Binding-site contacts:
Ligand atom N4P contacts residue GLY225 of chain 2.B at 3.3 Å.
Ligand atom CAI contacts residue LEU242 of chain 2.B at 3.5 Å (hydrophobic).
Ligand atom C2A contacts residue LEU228 of chain 2.B at 3.5 Å (hydrophobic).
Ligand atom OAK contacts residue GLY318 of chain 2.B at 3.0 Å (h-bond).
Ligand atom O4A contacts residue TYR216 of chain 2.B at 2.5 Å (h-bond).
Ligand atom O2' contacts residue LYS229 of chain 2.B at 3.1 Å (salt-bridge).
Ligand atom CAG contacts residue ILE315 of chain 2.B at 3.5 Å (hydrophobic).
Ligand atom OAD contacts residue ILE226 of chain 2.B at 3.3 Å (h-bond).
Ligand atom N1A contacts residue ILE226 of chain 2.B at 3.2 Å (h-bond).
Ligand atom OAL contacts residue LYS245 of chain 2.B at 3.4 Å.
Ligand atom N1A contacts residue LEU228 of chain 2.B at 2.6 Å (h-bond).
Ligand atom C5' contacts residue LEU177 of chain 2.B at 3.5 Å (hydrophobic).
Ligand atom CAG contacts residue ILE316 of chain 2.B at 2.9 Å (hydrophobic).
Ligand atom CAH contacts residue GLY318 of chain 2.B at 3.4 Å.
Ligand atom O1A contacts residue ARG215 of chain 2.B at 2.8 Å (salt-bridge).
Ligand atom C6A contacts residue ILE226 of chain 2.B at 3.2 Å (hydrophobic).
Ligand atom C4' contacts residue HIS213 of chain 2.B at 3.4 Å.
Ligand atom OAL contacts residue GLU180 of chain 2.B at 2.6 Å (salt-bridge).
Ligand atom CAH contacts residue LEU242 of chain 2.B at 3.5 Å (hydrophobic).
Ligand atom C6A contacts residue ALA179 of chain 2.B at 3.5 Å (hydrophobic).
Ligand atom N7A contacts residue ALA224 of chain 2.B at 3.5 Å (h-bond).
Ligand atom CAB contacts residue ILE226 of chain 2.B at 3.5 Å (hydrophobic).
Ligand atom C2A contacts residue ASN227 of chain 2.B at 3.4 Å.
Ligand atom CAC contacts residue ILE315 of chain 2.B at 3.3 Å (hydrophobic).
Ligand atom O5P contacts residue PRO309 of chain 2.B at 3.5 Å.
Ligand atom OAK contacts residue ILE316 of chain 2.B at 3.5 Å (h-bond).
Ligand atom C6A contacts residue LEU228 of chain 2.B at 3.5 Å (hydrophobic).
Ligand atom CAJ contacts residue GLU180 of chain 2.B at 3.5 Å.
Ligand atom O9A contacts residue LYS229 of chain 2.B at 3.0 Å (salt-bridge).
Ligand atom OAK contacts residue PHE403 of chain 2.B at 3.4 Å.
Ligand atom C2A contacts residue ALA179 of chain 2.B at 3.5 Å (hydrophobic).
Ligand atom N1A contacts residue ALA179 of chain 2.B at 3.3 Å.
Ligand atom N6A contacts residue ILE226 of chain 2.B at 2.4 Å (h-bond).
Ligand atom OAD contacts residue GLY287 of chain 2.B at 3.0 Å (h-bond).
Ligand atom N6A contacts residue LEU228 of chain 2.B at 3.3 Å.
Ligand atom C5' contacts residue HIS213 of chain 2.B at 3.5 Å.
Ligand atom N6A contacts residue ALA224 of chain 2.B at 3.5 Å (h-bond).
Ligand atom N3A contacts residue LYS229 of chain 2.B at 3.4 Å.
Ligand atom N1A contacts residue ASN227 of chain 2.B at 2.8 Å.
Ligand atom OAK contacts residue GLN407 of chain 2.B at 3.0 Å (h-bond).

This small molecule binds to this protein.
Small molecule (SMILES): CC(C)(CO[P](=O)(O)O[P](=O)(O)OC[C@H]1O[C@@H](n2cnc3c(N)ncnc32)[C@H](O)[C@@H]1OP(=O)(O)O)[C@@H](O)C(=O)NCCC(=O)NCCNC(=O)Cc1cc(O)cc(O)c1

Sequence of chain 2.B:
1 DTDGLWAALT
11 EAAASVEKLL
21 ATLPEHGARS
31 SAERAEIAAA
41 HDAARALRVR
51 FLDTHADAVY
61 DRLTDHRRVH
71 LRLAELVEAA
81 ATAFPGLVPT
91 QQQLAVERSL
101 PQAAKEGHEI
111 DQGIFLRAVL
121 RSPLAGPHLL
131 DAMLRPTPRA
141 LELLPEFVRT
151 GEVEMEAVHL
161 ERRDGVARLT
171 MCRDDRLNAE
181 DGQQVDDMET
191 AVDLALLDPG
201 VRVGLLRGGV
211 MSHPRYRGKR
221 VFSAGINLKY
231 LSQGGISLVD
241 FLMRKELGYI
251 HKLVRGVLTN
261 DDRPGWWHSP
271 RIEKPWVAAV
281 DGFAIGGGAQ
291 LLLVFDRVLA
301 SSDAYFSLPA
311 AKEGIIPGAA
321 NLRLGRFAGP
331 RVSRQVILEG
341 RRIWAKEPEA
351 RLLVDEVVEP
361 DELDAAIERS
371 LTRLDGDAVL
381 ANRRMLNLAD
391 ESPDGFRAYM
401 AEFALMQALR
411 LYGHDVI